The small molecule below binds the protein below.
Small molecule (SMILES): C[C@H](CCOc1ccc(I)cc1)CCN1CCN(c2ccncc2)C1=O

Sequence of chain 5.C:
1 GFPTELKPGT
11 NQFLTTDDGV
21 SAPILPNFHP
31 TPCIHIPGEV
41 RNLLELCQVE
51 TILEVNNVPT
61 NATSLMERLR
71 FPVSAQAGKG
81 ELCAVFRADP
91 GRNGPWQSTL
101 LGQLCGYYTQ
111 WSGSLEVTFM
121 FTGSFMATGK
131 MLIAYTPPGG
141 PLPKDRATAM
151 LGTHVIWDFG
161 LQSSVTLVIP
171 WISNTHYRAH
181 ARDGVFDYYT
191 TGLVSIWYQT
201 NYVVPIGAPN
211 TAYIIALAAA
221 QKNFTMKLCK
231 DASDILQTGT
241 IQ

Sequence of chain 5.A:
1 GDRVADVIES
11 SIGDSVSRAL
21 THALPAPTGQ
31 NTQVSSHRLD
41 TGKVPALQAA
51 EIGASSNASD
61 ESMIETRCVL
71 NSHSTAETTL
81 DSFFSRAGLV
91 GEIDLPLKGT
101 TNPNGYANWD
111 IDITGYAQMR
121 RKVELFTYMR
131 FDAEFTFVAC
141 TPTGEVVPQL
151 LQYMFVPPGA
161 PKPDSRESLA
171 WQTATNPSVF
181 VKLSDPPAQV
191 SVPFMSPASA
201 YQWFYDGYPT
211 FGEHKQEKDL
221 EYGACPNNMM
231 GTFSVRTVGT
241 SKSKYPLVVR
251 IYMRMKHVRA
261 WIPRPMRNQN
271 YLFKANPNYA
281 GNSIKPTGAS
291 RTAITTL

Binding-site contacts:
Ligand atom CAI contacts residue PHE155 of chain 5.A at 3.5 Å (hydrophobic).
Ligand atom CAX contacts residue ILE111 of chain 5.A at 3.9 Å (hydrophobic).
Ligand atom CAQ contacts residue TYR201 of chain 5.A at 3.7 Å (hydrophobic).
Ligand atom CAQ contacts residue ASN228 of chain 5.A at 3.6 Å.
Ligand atom CAL contacts residue PHE135 of chain 5.A at 3.7 Å (hydrophobic).
Ligand atom CAJ contacts residue PHE135 of chain 5.A at 3.8 Å (hydrophobic).
Ligand atom CAE contacts residue THR114 of chain 5.A at 3.5 Å.
Ligand atom CAF contacts residue ASN228 of chain 5.A at 3.2 Å.
Ligand atom OAB contacts residue ILE113 of chain 5.A at 3.3 Å (h-bond).
Ligand atom CAK contacts residue PHE155 of chain 5.A at 3.5 Å (hydrophobic).
Ligand atom CAI contacts residue ILE24 of chain 5.C at 3.7 Å (hydrophobic).
Ligand atom CAT contacts residue TRP203 of chain 5.A at 3.4 Å (hydrophobic).
Ligand atom CAG contacts residue THR114 of chain 5.A at 3.9 Å.
Ligand atom NAZ contacts residue TRP203 of chain 5.A at 3.2 Å.
Ligand atom CAF contacts residue TRP203 of chain 5.A at 3.6 Å (hydrophobic).
Ligand atom CAM contacts residue ILE111 of chain 5.A at 3.6 Å (hydrophobic).
Ligand atom CAE contacts residue ASP112 of chain 5.A at 3.6 Å.
Ligand atom CAQ contacts residue TRP203 of chain 5.A at 3.4 Å (hydrophobic).
Ligand atom OAS contacts residue VAL192 of chain 5.A at 3.9 Å.
Ligand atom CAH contacts residue VAL192 of chain 5.A at 3.9 Å (hydrophobic).
Ligand atom NAZ contacts residue ASN228 of chain 5.A at 3.9 Å.
Ligand atom CAM contacts residue MET195 of chain 5.A at 4.0 Å (hydrophobic).
Ligand atom CAK contacts residue MET195 of chain 5.A at 3.8 Å (hydrophobic).
Ligand atom CAA contacts residue PHE135 of chain 5.A at 3.8 Å (hydrophobic).
Ligand atom CAW contacts residue ASN228 of chain 5.A at 3.7 Å.
Ligand atom OAB contacts residue ASP112 of chain 5.A at 3.6 Å.
Ligand atom CAV contacts residue ILE111 of chain 5.A at 3.9 Å (hydrophobic).
Ligand atom CAF contacts residue GLN202 of chain 5.A at 3.6 Å.
Ligand atom CAD contacts residue ASN228 of chain 5.A at 3.5 Å.
Ligand atom CAV contacts residue MET195 of chain 5.A at 3.9 Å (hydrophobic).
Ligand atom CAW contacts residue TRP203 of chain 5.A at 3.4 Å (hydrophobic).
Ligand atom CAG contacts residue TRP203 of chain 5.A at 3.9 Å (hydrophobic).
Ligand atom CAV contacts residue VAL192 of chain 5.A at 3.9 Å (hydrophobic).
Ligand atom CAL contacts residue ILE111 of chain 5.A at 3.5 Å (hydrophobic).
Ligand atom CAG contacts residue ASP112 of chain 5.A at 3.5 Å.
Ligand atom CAP contacts residue TYR201 of chain 5.A at 3.5 Å (hydrophobic).
Ligand atom NAY contacts residue TRP203 of chain 5.A at 3.7 Å.
Ligand atom OAS contacts residue MET195 of chain 5.A at 3.1 Å.
Ligand atom OAB contacts residue TRP203 of chain 5.A at 3.7 Å.
Ligand atom CAD contacts residue GLN202 of chain 5.A at 3.6 Å.